This small molecule binds to this protein.
Small molecule (SMILES): Cc1cn([C@H]2C[C@H](O[P](=O)(O)OC[C@H]3O[C@@H](n4cc(C)c(=O)[nH]c4=O)C[C@@H]3O)[C@@H](CO[P](=O)(O)O[C@H]3C[C@H](n4ccc(=O)[nH]c4=O)O[C@@H]3COP(=O)=O)O2)c(=O)[nH]c1=O

Sequence of chain 1.A:
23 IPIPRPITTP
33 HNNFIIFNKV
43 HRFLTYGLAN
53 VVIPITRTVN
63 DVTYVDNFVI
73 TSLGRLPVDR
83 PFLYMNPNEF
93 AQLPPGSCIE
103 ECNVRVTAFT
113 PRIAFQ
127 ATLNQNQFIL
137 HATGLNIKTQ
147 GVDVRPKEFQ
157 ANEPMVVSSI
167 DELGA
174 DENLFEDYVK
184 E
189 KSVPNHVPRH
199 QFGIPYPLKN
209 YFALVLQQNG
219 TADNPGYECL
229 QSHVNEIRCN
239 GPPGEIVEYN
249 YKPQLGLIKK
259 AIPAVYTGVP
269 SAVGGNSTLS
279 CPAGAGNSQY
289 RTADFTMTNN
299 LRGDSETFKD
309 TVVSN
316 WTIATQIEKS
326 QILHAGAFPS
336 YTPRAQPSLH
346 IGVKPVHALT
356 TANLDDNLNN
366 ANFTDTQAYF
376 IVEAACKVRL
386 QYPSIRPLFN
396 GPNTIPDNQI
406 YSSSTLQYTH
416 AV

Binding-site contacts:
Ligand atom O4' contacts residue GLN252 of chain 1.A at 3.9 Å.
Ligand atom O4' contacts residue PRO334 of chain 1.A at 4.0 Å.
Ligand atom C6 contacts residue GLY98 of chain 1.A at 4.1 Å.
Ligand atom C5' contacts residue GLN252 of chain 1.A at 3.4 Å.
Ligand atom C7 contacts residue TYR336 of chain 1.A at 3.6 Å (hydrophobic).
Ligand atom C3' contacts residue PHE333 of chain 1.A at 3.8 Å (hydrophobic).
Ligand atom OP2 contacts residue GLU102 of chain 1.A at 3.5 Å (salt-bridge).
Ligand atom O4 contacts residue PRO334 of chain 1.A at 3.7 Å.
Ligand atom O2 contacts residue LEU328 of chain 1.A at 2.2 Å.
Ligand atom O2 contacts residue PRO334 of chain 1.A at 3.8 Å.
Ligand atom C1' contacts residue PHE333 of chain 1.A at 3.1 Å (hydrophobic).
Ligand atom O3' contacts residue PHE333 of chain 1.A at 3.5 Å.
Ligand atom C4' contacts residue LEU328 of chain 1.A at 4.1 Å (hydrophobic).
Ligand atom C1' contacts residue LEU328 of chain 1.A at 3.9 Å (hydrophobic).
Ligand atom OP2 contacts residue ARG391 of chain 1.A at 3.9 Å.
Ligand atom C5' contacts residue PHE333 of chain 1.A at 3.2 Å (hydrophobic).
Ligand atom OP1 contacts residue GLN252 of chain 1.A at 3.7 Å.
Ligand atom N1 contacts residue PHE333 of chain 1.A at 3.8 Å.
Ligand atom OP2 contacts residue PHE333 of chain 1.A at 3.3 Å.
Ligand atom O4' contacts residue LEU328 of chain 1.A at 3.0 Å.
Ligand atom C2' contacts residue LEU328 of chain 1.A at 3.7 Å (hydrophobic).
Ligand atom O4 contacts residue GLY98 of chain 1.A at 2.8 Å (h-bond).
Ligand atom OP1 contacts residue ARG391 of chain 1.A at 3.8 Å.
Ligand atom OP2 contacts residue GLN252 of chain 1.A at 4.1 Å.
Ligand atom N1 contacts residue LEU328 of chain 1.A at 3.8 Å.
Ligand atom C4' contacts residue GLN252 of chain 1.A at 3.5 Å.
Ligand atom C4 contacts residue GLY98 of chain 1.A at 3.2 Å.
Ligand atom P contacts residue PHE333 of chain 1.A at 3.8 Å.
Ligand atom O5' contacts residue PHE333 of chain 1.A at 3.8 Å.
Ligand atom O4 contacts residue ALA259 of chain 1.A at 3.2 Å.
Ligand atom C2 contacts residue PRO334 of chain 1.A at 3.7 Å (hydrophobic).
Ligand atom C2' contacts residue PHE333 of chain 1.A at 2.9 Å (hydrophobic).
Ligand atom C4 contacts residue PRO334 of chain 1.A at 3.6 Å (hydrophobic).
Ligand atom C5 contacts residue GLY98 of chain 1.A at 2.9 Å.
Ligand atom C6 contacts residue PHE333 of chain 1.A at 3.7 Å (hydrophobic).
Ligand atom N3 contacts residue PRO334 of chain 1.A at 3.5 Å.
Ligand atom N3 contacts residue LEU328 of chain 1.A at 3.9 Å.
Ligand atom O5' contacts residue GLN252 of chain 1.A at 3.1 Å (h-bond).
Ligand atom O5' contacts residue LEU328 of chain 1.A at 3.6 Å.
Ligand atom C2 contacts residue LEU328 of chain 1.A at 3.0 Å (hydrophobic).